Sequence of chain 1.A:
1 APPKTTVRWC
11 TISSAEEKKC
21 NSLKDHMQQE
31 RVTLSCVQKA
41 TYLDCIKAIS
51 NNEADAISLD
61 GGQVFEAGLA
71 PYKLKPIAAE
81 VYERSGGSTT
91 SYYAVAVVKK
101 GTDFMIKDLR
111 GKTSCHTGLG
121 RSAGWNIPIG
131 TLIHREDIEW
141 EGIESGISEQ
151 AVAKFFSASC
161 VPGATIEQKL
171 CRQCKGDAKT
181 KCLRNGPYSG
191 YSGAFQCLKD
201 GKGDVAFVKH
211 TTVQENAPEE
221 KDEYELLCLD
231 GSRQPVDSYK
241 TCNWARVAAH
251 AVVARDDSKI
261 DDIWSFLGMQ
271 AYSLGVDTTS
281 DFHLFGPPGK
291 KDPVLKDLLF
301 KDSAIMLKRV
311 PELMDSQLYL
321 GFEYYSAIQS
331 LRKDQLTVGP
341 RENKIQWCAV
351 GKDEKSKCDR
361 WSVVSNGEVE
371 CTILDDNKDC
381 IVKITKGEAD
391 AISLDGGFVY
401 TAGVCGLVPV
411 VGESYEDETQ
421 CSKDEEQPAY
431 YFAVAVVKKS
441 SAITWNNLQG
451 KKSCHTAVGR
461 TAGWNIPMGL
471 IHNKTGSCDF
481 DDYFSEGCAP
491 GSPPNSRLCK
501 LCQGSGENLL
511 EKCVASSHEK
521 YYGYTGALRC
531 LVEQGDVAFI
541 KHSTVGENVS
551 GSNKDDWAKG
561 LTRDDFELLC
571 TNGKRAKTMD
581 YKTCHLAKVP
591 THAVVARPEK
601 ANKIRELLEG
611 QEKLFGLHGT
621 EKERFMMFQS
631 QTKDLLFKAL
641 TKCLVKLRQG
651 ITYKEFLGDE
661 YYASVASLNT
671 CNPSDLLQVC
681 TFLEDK

Binding-site contacts:
Ligand atom C1 contacts residue NAG1 of chain 1.C at 3.9 Å.
Ligand atom O4 contacts residue SER667 of chain 1.A at 4.4 Å.
Ligand atom N2 contacts residue LEU470 of chain 1.A at 4.4 Å.
Ligand atom C3 contacts residue SER664 of chain 1.A at 4.3 Å.
Ligand atom O5 contacts residue SER664 of chain 1.A at 4.3 Å.
Ligand atom C8 contacts residue SER664 of chain 1.A at 4.3 Å.
Ligand atom N2 contacts residue ASN473 of chain 1.A at 3.8 Å.
Ligand atom O5 contacts residue ALA663 of chain 1.A at 4.2 Å.
Ligand atom O4 contacts residue ASN473 of chain 1.A at 1.9 Å (h-bond).
Ligand atom C5 contacts residue ASN473 of chain 1.A at 3.9 Å.
Ligand atom O3 contacts residue ASN473 of chain 1.A at 3.2 Å (h-bond).
Ligand atom C1 contacts residue ALA663 of chain 1.A at 4.0 Å (hydrophobic).
Ligand atom C3 contacts residue ASN473 of chain 1.A at 2.6 Å.
Ligand atom C2 contacts residue SER664 of chain 1.A at 3.1 Å.
Ligand atom O7 contacts residue SER664 of chain 1.A at 3.5 Å.
Ligand atom C1 contacts residue SER664 of chain 1.A at 3.0 Å.
Ligand atom C4 contacts residue SER667 of chain 1.A at 4.0 Å.
Ligand atom O3 contacts residue SER667 of chain 1.A at 3.6 Å (h-bond).
Ligand atom O7 contacts residue ASN473 of chain 1.A at 4.4 Å.
Ligand atom O5 contacts residue NAG1 of chain 1.C at 3.0 Å.
Ligand atom C4 contacts residue ASN473 of chain 1.A at 2.8 Å.
Ligand atom C7 contacts residue LEU470 of chain 1.A at 3.4 Å (hydrophobic).
Ligand atom O3 contacts residue GLY469 of chain 1.A at 4.1 Å.
Ligand atom C3 contacts residue SER667 of chain 1.A at 4.3 Å.
Ligand atom O7 contacts residue GLY469 of chain 1.A at 4.0 Å.
Ligand atom C7 contacts residue ASN473 of chain 1.A at 4.3 Å.
Ligand atom C5 contacts residue NAG1 of chain 1.C at 3.8 Å.
Ligand atom O6 contacts residue NAG1 of chain 1.C at 3.4 Å.
Ligand atom C1 contacts residue GLU660 of chain 1.A at 4.3 Å.
Ligand atom O7 contacts residue LEU470 of chain 1.A at 3.6 Å.
Ligand atom O3 contacts residue SER664 of chain 1.A at 3.9 Å.
Ligand atom C8 contacts residue LEU470 of chain 1.A at 2.8 Å (hydrophobic).
Ligand atom C2 contacts residue ASN473 of chain 1.A at 3.8 Å.
Ligand atom C6 contacts residue NAG1 of chain 1.C at 3.2 Å.
Ligand atom C7 contacts residue SER664 of chain 1.A at 3.5 Å.
Ligand atom N2 contacts residue SER664 of chain 1.A at 3.4 Å (h-bond).

A small-molecule ligand and the protein it binds are described below.
Small molecule (SMILES): CC(=O)N[C@@H]1[C@@H](O)[C@H](O)[C@@H](CO)O[C@H]1O